A protein and the small-molecule ligand that binds it are described below.
Small molecule (SMILES): CC(=O)N[C@@H]1[C@@H](O)[C@H](O)[C@@H](CO)O[C@H]1O

Binding-site contacts:
Ligand atom C1 contacts residue ASN600 of chain 1.A at 1.4 Å.
Ligand atom C7 contacts residue ASN600 of chain 1.A at 3.0 Å.
Ligand atom O7 contacts residue ASN600 of chain 1.A at 2.7 Å (h-bond).
Ligand atom N2 contacts residue ASN600 of chain 1.A at 2.9 Å (h-bond).
Ligand atom C2 contacts residue ASN600 of chain 1.A at 2.5 Å.
Ligand atom C5 contacts residue ASN600 of chain 1.A at 3.6 Å.
Ligand atom C8 contacts residue ASN600 of chain 1.A at 4.3 Å.
Ligand atom O6 contacts residue ASN600 of chain 1.A at 3.0 Å (h-bond).
Ligand atom C4 contacts residue ASN600 of chain 1.A at 4.2 Å.
Ligand atom O5 contacts residue ASN600 of chain 1.A at 2.4 Å (h-bond).
Ligand atom C3 contacts residue ASN600 of chain 1.A at 3.8 Å.
Ligand atom C6 contacts residue ASN600 of chain 1.A at 4.0 Å.

Sequence of chain 1.A:
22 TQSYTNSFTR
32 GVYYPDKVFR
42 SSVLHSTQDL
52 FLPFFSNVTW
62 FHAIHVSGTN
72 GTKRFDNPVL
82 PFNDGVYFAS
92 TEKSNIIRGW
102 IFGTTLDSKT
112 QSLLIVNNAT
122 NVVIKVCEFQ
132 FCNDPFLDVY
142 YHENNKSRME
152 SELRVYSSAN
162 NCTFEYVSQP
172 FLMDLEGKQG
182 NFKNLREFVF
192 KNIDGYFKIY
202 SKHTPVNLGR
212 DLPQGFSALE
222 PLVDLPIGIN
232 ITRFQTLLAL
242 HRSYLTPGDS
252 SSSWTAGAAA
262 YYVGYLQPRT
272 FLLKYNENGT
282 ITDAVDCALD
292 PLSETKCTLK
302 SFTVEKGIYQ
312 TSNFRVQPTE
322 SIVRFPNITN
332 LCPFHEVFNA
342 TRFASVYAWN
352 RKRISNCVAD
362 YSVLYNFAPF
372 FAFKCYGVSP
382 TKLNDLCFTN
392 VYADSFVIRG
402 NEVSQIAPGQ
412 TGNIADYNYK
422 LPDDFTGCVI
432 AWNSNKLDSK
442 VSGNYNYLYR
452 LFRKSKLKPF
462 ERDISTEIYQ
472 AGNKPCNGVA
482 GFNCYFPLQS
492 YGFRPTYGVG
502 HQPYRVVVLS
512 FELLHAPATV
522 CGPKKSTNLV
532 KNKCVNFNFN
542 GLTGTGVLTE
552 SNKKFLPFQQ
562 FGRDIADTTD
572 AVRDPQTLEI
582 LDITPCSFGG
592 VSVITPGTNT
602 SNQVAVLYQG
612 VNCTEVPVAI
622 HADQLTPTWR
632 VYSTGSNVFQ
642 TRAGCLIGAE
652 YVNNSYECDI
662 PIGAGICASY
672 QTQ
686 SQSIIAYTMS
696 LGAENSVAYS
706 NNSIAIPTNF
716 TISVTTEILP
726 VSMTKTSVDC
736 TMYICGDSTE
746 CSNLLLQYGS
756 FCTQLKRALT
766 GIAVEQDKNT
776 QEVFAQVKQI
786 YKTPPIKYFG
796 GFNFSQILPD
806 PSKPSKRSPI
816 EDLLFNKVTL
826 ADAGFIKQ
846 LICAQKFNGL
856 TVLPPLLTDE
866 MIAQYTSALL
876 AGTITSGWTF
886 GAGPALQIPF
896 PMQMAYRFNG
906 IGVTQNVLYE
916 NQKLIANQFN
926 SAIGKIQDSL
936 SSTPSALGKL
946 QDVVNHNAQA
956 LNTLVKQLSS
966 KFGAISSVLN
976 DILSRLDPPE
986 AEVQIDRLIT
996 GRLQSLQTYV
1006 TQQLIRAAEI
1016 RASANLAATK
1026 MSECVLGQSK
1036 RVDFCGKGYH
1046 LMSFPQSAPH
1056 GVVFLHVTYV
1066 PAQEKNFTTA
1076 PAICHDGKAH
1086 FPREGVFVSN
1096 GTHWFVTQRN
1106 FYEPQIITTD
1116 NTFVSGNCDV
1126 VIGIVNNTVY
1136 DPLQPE